Binding-site contacts:
Ligand atom C6 contacts residue TRP211 of chain 2.A at 3.9 Å (hydrophobic).
Ligand atom C contacts residue ASN183 of chain 2.A at 3.7 Å.
Ligand atom C11 contacts residue GLY110 of chain 2.A at 3.9 Å.
Ligand atom O2 contacts residue ASN183 of chain 2.A at 2.7 Å (h-bond).
Ligand atom C1 contacts residue TRP142 of chain 2.A at 4.0 Å (hydrophobic).
Ligand atom C14 contacts residue MET106 of chain 2.A at 3.5 Å (hydrophobic).
Ligand atom C3 contacts residue ASN180 of chain 2.A at 3.4 Å.
Ligand atom C9 contacts residue TYR152 of chain 2.A at 4.0 Å (hydrophobic).
Ligand atom C9 contacts residue LEU91 of chain 2.A at 3.9 Å (hydrophobic).
Ligand atom O2 contacts residue PHE114 of chain 2.A at 3.7 Å.
Ligand atom C6 contacts residue PHE114 of chain 2.A at 4.0 Å (hydrophobic).
Ligand atom C5 contacts residue ASN180 of chain 2.A at 3.4 Å.
Ligand atom C10 contacts residue TRP211 of chain 2.A at 3.8 Å (hydrophobic).
Ligand atom C contacts residue GLU184 of chain 2.A at 4.0 Å.
Ligand atom C11 contacts residue ILE111 of chain 2.A at 3.7 Å (hydrophobic).
Ligand atom N contacts residue PHE114 of chain 2.A at 3.6 Å.
Ligand atom C4 contacts residue ASN183 of chain 2.A at 3.6 Å.
Ligand atom C13 contacts residue GLY110 of chain 2.A at 4.0 Å.
Ligand atom C2 contacts residue MET146 of chain 2.A at 3.5 Å (hydrophobic).
Ligand atom C17 contacts residue LEU91 of chain 2.A at 3.3 Å (hydrophobic).
Ligand atom C8 contacts residue PHE114 of chain 2.A at 3.6 Å (hydrophobic).
Ligand atom C7 contacts residue TRP211 of chain 2.A at 3.6 Å (hydrophobic).
Ligand atom C6 contacts residue ASN183 of chain 2.A at 3.9 Å.
Ligand atom C12 contacts residue GLY110 of chain 2.A at 4.0 Å.
Ligand atom C16 contacts residue TYR152 of chain 2.A at 3.6 Å (hydrophobic).
Ligand atom C contacts residue PHE114 of chain 2.A at 3.9 Å (hydrophobic).
Ligand atom C17 contacts residue TYR152 of chain 2.A at 3.2 Å (hydrophobic).
Ligand atom C3 contacts residue TRP149 of chain 2.A at 3.8 Å (hydrophobic).
Ligand atom C3 contacts residue PHE114 of chain 2.A at 3.8 Å (hydrophobic).
Ligand atom C1 contacts residue PHE114 of chain 2.A at 3.9 Å (hydrophobic).
Ligand atom C8 contacts residue LEU91 of chain 2.A at 4.0 Å (hydrophobic).
Ligand atom C11 contacts residue TRP211 of chain 2.A at 3.7 Å (hydrophobic).
Ligand atom C13 contacts residue TRP107 of chain 2.A at 3.8 Å (hydrophobic).
Ligand atom C10 contacts residue TRP107 of chain 2.A at 3.6 Å (hydrophobic).
Ligand atom C9 contacts residue THR153 of chain 2.A at 3.8 Å.
Ligand atom N contacts residue ASN183 of chain 2.A at 4.0 Å.
Ligand atom C2 contacts residue TRP149 of chain 2.A at 3.5 Å (hydrophobic).
Ligand atom C4 contacts residue PHE114 of chain 2.A at 3.6 Å (hydrophobic).
Ligand atom C contacts residue LEU187 of chain 2.A at 3.9 Å (hydrophobic).
Ligand atom C5 contacts residue PHE114 of chain 2.A at 3.7 Å (hydrophobic).

Sequence of chain 2.A:
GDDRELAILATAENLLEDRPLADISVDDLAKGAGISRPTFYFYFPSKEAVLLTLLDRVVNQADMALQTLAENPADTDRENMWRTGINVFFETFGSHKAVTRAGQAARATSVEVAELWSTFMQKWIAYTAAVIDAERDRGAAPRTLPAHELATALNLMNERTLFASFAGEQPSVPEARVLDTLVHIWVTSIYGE

A protein and the small-molecule ligand that binds it are described below.
Small molecule (SMILES): CN(Cc1ccc(N2CCC(CCC(=O)N3CCCC3)CC2)cc1)C(=O)OC(C)(C)C